Binding-site contacts:
Ligand atom C1 contacts residue HIS95 of chain 1.B at 3.5 Å.
Ligand atom O1P contacts residue ILE170 of chain 1.B at 3.9 Å.
Ligand atom C1 contacts residue LYS12 of chain 1.B at 3.6 Å.
Ligand atom C2 contacts residue LYS12 of chain 1.B at 3.9 Å.
Ligand atom O3P contacts residue GLY210 of chain 1.B at 3.6 Å.
Ligand atom C1 contacts residue GLY232 of chain 1.B at 4.1 Å.
Ligand atom O2 contacts residue LYS12 of chain 1.B at 2.7 Å (salt-bridge).
Ligand atom O2P contacts residue SER211 of chain 1.B at 3.5 Å (h-bond).
Ligand atom O2 contacts residue HIS95 of chain 1.B at 3.5 Å.
Ligand atom O2 contacts residue ASN10 of chain 1.B at 3.1 Å (h-bond).
Ligand atom O2P contacts residue VAL231 of chain 1.B at 3.9 Å.
Ligand atom P contacts residue GLY232 of chain 1.B at 3.6 Å.
Ligand atom C2 contacts residue ILE170 of chain 1.B at 4.0 Å (hydrophobic).
Ligand atom P contacts residue SER211 of chain 1.B at 3.7 Å.
Ligand atom O3P contacts residue ALA169 of chain 1.B at 3.6 Å (h-bond).
Ligand atom O1P contacts residue GLY232 of chain 1.B at 3.3 Å.
Ligand atom O2P contacts residue GLY232 of chain 1.B at 2.8 Å (h-bond).
Ligand atom O4P contacts residue LYS12 of chain 1.B at 4.1 Å.
Ligand atom O2 contacts residue GLY232 of chain 1.B at 3.9 Å.
Ligand atom C2 contacts residue LEU230 of chain 1.B at 4.1 Å (hydrophobic).
Ligand atom O4P contacts residue ASN233 of chain 1.B at 2.9 Å (h-bond).
Ligand atom C2 contacts residue GLY232 of chain 1.B at 3.6 Å.
Ligand atom O3P contacts residue GLY171 of chain 1.B at 2.8 Å (h-bond).
Ligand atom O2P contacts residue VAL212 of chain 1.B at 4.1 Å.
Ligand atom O2P contacts residue ASN233 of chain 1.B at 3.7 Å.
Ligand atom P contacts residue GLY171 of chain 1.B at 3.7 Å.
Ligand atom O1 contacts residue ASN10 of chain 1.B at 3.8 Å.
Ligand atom O1 contacts residue LEU230 of chain 1.B at 3.5 Å.
Ligand atom O1P contacts residue ASN233 of chain 1.B at 4.2 Å.
Ligand atom O1 contacts residue GLU165 of chain 1.B at 2.7 Å (salt-bridge).
Ligand atom O3P contacts residue SER211 of chain 1.B at 2.7 Å (h-bond).
Ligand atom C1 contacts residue ASN10 of chain 1.B at 3.9 Å.
Ligand atom P contacts residue ASN233 of chain 1.B at 3.8 Å.
Ligand atom O4P contacts residue GLY232 of chain 1.B at 3.7 Å.
Ligand atom O1P contacts residue LYS12 of chain 1.B at 3.0 Å (salt-bridge).
Ligand atom C2 contacts residue GLU165 of chain 1.B at 3.6 Å.
Ligand atom C1 contacts residue GLU165 of chain 1.B at 3.5 Å.
Ligand atom O4P contacts residue GLY171 of chain 1.B at 3.7 Å.
Ligand atom O3P contacts residue ILE170 of chain 1.B at 3.4 Å.
Ligand atom O1 contacts residue HIS95 of chain 1.B at 2.9 Å (h-bond).

Sequence of chain 1.B:
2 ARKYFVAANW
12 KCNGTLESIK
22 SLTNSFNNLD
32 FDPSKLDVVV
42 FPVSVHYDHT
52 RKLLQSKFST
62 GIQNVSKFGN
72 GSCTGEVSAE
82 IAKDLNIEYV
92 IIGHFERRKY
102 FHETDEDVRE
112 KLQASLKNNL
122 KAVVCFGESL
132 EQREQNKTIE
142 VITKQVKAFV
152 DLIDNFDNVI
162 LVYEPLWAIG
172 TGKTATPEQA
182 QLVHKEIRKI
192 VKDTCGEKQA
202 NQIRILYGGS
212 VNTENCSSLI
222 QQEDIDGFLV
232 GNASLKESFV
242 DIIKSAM

This protein binds this small molecule.
Small molecule (SMILES): O=C(O)COP(=O)(O)O